Sequence of chain 1.E:
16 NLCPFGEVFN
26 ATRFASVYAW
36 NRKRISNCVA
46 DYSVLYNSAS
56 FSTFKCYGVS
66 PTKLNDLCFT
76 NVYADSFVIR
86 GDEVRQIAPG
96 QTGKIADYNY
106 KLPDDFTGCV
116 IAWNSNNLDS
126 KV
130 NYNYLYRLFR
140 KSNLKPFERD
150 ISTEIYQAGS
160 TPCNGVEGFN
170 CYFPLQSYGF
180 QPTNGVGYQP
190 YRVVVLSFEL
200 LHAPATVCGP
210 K

A small-molecule ligand and the protein it binds are described below.
Small molecule (SMILES): CC(=O)N[C@H]1[C@H](O[C@H]2[C@H](O)[C@@H](NC(C)=O)CO[C@@H]2CO)O[C@H](CO)[C@@H](O)[C@@H]1O

Binding-site contacts:
Ligand atom C1 contacts residue ASN25 of chain 1.E at 1.4 Å.
Ligand atom C8 contacts residue GLY21 of chain 1.E at 3.7 Å.
Ligand atom N2 contacts residue VAL49 of chain 1.E at 4.3 Å.
Ligand atom O6 contacts residue VAL49 of chain 1.E at 4.3 Å.
Ligand atom C8 contacts residue VAL49 of chain 1.E at 4.2 Å (hydrophobic).
Ligand atom C8 contacts residue PHE24 of chain 1.E at 4.1 Å (hydrophobic).
Ligand atom C7 contacts residue VAL49 of chain 1.E at 4.0 Å (hydrophobic).
Ligand atom C3 contacts residue VAL49 of chain 1.E at 4.3 Å (hydrophobic).
Ligand atom N2 contacts residue ASN25 of chain 1.E at 2.9 Å (h-bond).
Ligand atom O3 contacts residue VAL49 of chain 1.E at 3.2 Å.
Ligand atom C2 contacts residue ASN25 of chain 1.E at 2.4 Å.
Ligand atom C8 contacts residue LEU50 of chain 1.E at 4.3 Å (hydrophobic).
Ligand atom O7 contacts residue GLY21 of chain 1.E at 3.4 Å.
Ligand atom C8 contacts residue PHE20 of chain 1.E at 3.7 Å (hydrophobic).
Ligand atom O5 contacts residue ASN25 of chain 1.E at 2.3 Å (h-bond).
Ligand atom C7 contacts residue GLY21 of chain 1.E at 3.6 Å.
Ligand atom C4 contacts residue ASN25 of chain 1.E at 4.2 Å.
Ligand atom O7 contacts residue ASN25 of chain 1.E at 4.0 Å.
Ligand atom C5 contacts residue ASN25 of chain 1.E at 3.6 Å.
Ligand atom C3 contacts residue ASN25 of chain 1.E at 3.8 Å.
Ligand atom O7 contacts residue VAL49 of chain 1.E at 4.3 Å.
Ligand atom C7 contacts residue ASN25 of chain 1.E at 3.7 Å.